The protein below binds the small molecule below.
Small molecule (SMILES): C=C(CC[C@@H](C)[C@H]1CC[C@@]2(C)C3=C(CC[C@]12C)[C@@]1(C)CC[C@H](O)[C@@H](C)[C@@H]1CC3)C(C)C

Sequence of chain 1.A:
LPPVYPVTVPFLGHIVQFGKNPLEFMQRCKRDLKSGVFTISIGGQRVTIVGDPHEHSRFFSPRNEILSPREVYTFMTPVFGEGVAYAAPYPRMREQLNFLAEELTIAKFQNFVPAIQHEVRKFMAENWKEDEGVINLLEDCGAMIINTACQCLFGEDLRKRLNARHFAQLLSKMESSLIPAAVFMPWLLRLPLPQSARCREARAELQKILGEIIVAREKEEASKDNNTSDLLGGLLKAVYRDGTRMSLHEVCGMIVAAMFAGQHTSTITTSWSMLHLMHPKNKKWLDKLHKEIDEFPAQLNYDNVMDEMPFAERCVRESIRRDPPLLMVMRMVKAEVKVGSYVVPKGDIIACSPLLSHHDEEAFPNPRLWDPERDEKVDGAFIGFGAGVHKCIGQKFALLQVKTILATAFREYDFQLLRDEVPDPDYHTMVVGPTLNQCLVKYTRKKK

Binding-site contacts:
Ligand atom C17 contacts residue HEM1 of chain 1.E at 3.9 Å.
Ligand atom C22 contacts residue HEM1 of chain 1.E at 4.2 Å.
Ligand atom C29 contacts residue LEU130 of chain 1.A at 4.3 Å (hydrophobic).
Ligand atom C6 contacts residue MET358 of chain 1.A at 3.6 Å (hydrophobic).
Ligand atom O8 contacts residue MET358 of chain 1.A at 2.9 Å (h-bond).
Ligand atom C31 contacts residue LEU130 of chain 1.A at 3.9 Å (hydrophobic).
Ligand atom C33 contacts residue HEM1 of chain 1.E at 3.8 Å.
Ligand atom C17 contacts residue LEU356 of chain 1.A at 4.0 Å (hydrophobic).
Ligand atom C14 contacts residue PHE290 of chain 1.A at 3.9 Å (hydrophobic).
Ligand atom C27 contacts residue HEM1 of chain 1.E at 3.9 Å.
Ligand atom C30 contacts residue GLN126 of chain 1.A at 3.7 Å.
Ligand atom C31 contacts residue GLN126 of chain 1.A at 3.9 Å.
Ligand atom C26 contacts residue HEM1 of chain 1.E at 3.8 Å.
Ligand atom C33 contacts residue TYR116 of chain 1.A at 4.0 Å (hydrophobic).
Ligand atom C4 contacts residue HEM1 of chain 1.E at 4.2 Å.
Ligand atom C4 contacts residue LEU356 of chain 1.A at 3.8 Å (hydrophobic).
Ligand atom C34 contacts residue ALA291 of chain 1.A at 3.5 Å (hydrophobic).
Ligand atom C3 contacts residue TYR103 of chain 1.A at 3.9 Å (hydrophobic).
Ligand atom C32 contacts residue ALA287 of chain 1.A at 3.4 Å (hydrophobic).
Ligand atom C5 contacts residue MET358 of chain 1.A at 3.7 Å (hydrophobic).
Ligand atom C11 contacts residue LEU356 of chain 1.A at 4.0 Å (hydrophobic).
Ligand atom C15 contacts residue MET106 of chain 1.A at 3.4 Å (hydrophobic).
Ligand atom C21 contacts residue TYR116 of chain 1.A at 3.9 Å (hydrophobic).
Ligand atom C35 contacts residue PHE290 of chain 1.A at 3.9 Å (hydrophobic).
Ligand atom C28 contacts residue LEU130 of chain 1.A at 4.0 Å (hydrophobic).
Ligand atom C14 contacts residue MET106 of chain 1.A at 3.7 Å (hydrophobic).
Ligand atom C3 contacts residue PHE105 of chain 1.A at 4.0 Å (hydrophobic).
Ligand atom O8 contacts residue MET460 of chain 1.A at 4.0 Å.
Ligand atom C19 contacts residue PHE110 of chain 1.A at 3.9 Å (hydrophobic).
Ligand atom C4 contacts residue TYR103 of chain 1.A at 4.2 Å (hydrophobic).
Ligand atom C5 contacts residue TYR103 of chain 1.A at 3.5 Å (hydrophobic).
Ligand atom C32 contacts residue ALA288 of chain 1.A at 3.4 Å (hydrophobic).
Ligand atom C30 contacts residue MET284 of chain 1.A at 4.0 Å (hydrophobic).
Ligand atom C11 contacts residue VAL461 of chain 1.A at 3.7 Å (hydrophobic).
Ligand atom C9 contacts residue PHE105 of chain 1.A at 4.1 Å (hydrophobic).
Ligand atom C19 contacts residue TYR116 of chain 1.A at 4.1 Å (hydrophobic).
Ligand atom O8 contacts residue MET360 of chain 1.A at 4.1 Å.
Ligand atom C20 contacts residue TYR116 of chain 1.A at 3.4 Å (hydrophobic).
Ligand atom C31 contacts residue MET284 of chain 1.A at 3.4 Å (hydrophobic).
Ligand atom C1 contacts residue LEU356 of chain 1.A at 3.9 Å (hydrophobic).